A protein and the small-molecule ligand that binds it are described below.
Small molecule (SMILES): Nc1nc(=O)c2ncn([C@@H]3O[C@H](CO[P](=O)(O)O[C@H]4[C@@H](O)[C@H](n5cnc6c(N)ncnc65)O[C@@H]4CO[P](=O)(O)O[C@@H]4[C@@H](O)[C@H](n5cnc6c(N)ncnc65)O[C@@H]4COP(=O)=O)[C@@H](O)[C@H]3O)c2[nH]1

Binding-site contacts:
Ligand atom C4 contacts residue TYR85 of chain 2.E at 3.8 Å (hydrophobic).
Ligand atom C5' contacts residue TYR85 of chain 2.E at 4.0 Å (hydrophobic).
Ligand atom C2 contacts residue SER47 of chain 2.E at 3.4 Å.
Ligand atom N9 contacts residue TYR85 of chain 2.E at 4.0 Å.
Ligand atom N9 contacts residue LYS61 of chain 2.E at 3.7 Å.
Ligand atom C8 contacts residue TYR85 of chain 2.E at 3.8 Å (hydrophobic).
Ligand atom C4 contacts residue LYS61 of chain 2.E at 3.7 Å.
Ligand atom C5 contacts residue VAL29 of chain 2.E at 4.0 Å (hydrophobic).
Ligand atom N6 contacts residue THR45 of chain 2.E at 2.5 Å (h-bond).
Ligand atom C5 contacts residue THR45 of chain 2.E at 3.1 Å.
Ligand atom OP2 contacts residue LYS43 of chain 2.E at 2.7 Å (salt-bridge).
Ligand atom C5 contacts residue LYS61 of chain 2.E at 3.7 Å.
Ligand atom C6 contacts residue THR45 of chain 2.E at 3.1 Å.
Ligand atom N7 contacts residue TYR85 of chain 2.E at 3.7 Å.
Ligand atom N1 contacts residue TYR85 of chain 2.E at 3.5 Å.
Ligand atom OP1 contacts residue LYS43 of chain 2.E at 2.9 Å (salt-bridge).
Ligand atom N6 contacts residue TYR85 of chain 2.E at 3.3 Å.
Ligand atom OP2 contacts residue GLU63 of chain 2.E at 3.6 Å (salt-bridge).
Ligand atom C6 contacts residue LYS61 of chain 2.E at 3.8 Å.
Ligand atom N7 contacts residue THR45 of chain 2.E at 2.5 Å (h-bond).
Ligand atom O3' contacts residue GLU63 of chain 2.E at 4.1 Å.
Ligand atom C6 contacts residue SER47 of chain 2.E at 3.9 Å.
Ligand atom P contacts residue LYS43 of chain 2.E at 3.2 Å.
Ligand atom N1 contacts residue THR59 of chain 2.E at 3.5 Å.
Ligand atom P contacts residue TYR85 of chain 2.E at 3.7 Å.
Ligand atom C5 contacts residue TYR85 of chain 2.E at 3.5 Å (hydrophobic).
Ligand atom N6 contacts residue THR59 of chain 2.E at 2.8 Å (h-bond).
Ligand atom OP1 contacts residue TYR85 of chain 2.E at 3.5 Å (h-bond).
Ligand atom N1 contacts residue SER47 of chain 2.E at 2.9 Å (h-bond).
Ligand atom N6 contacts residue SER47 of chain 2.E at 4.1 Å.
Ligand atom O6 contacts residue LYS61 of chain 2.E at 3.0 Å (salt-bridge).
Ligand atom C6 contacts residue THR59 of chain 2.E at 3.6 Å.
Ligand atom C6 contacts residue VAL29 of chain 2.E at 4.1 Å (hydrophobic).
Ligand atom N7 contacts residue LYS61 of chain 2.E at 3.7 Å.
Ligand atom C8 contacts residue THR45 of chain 2.E at 3.8 Å.
Ligand atom C8 contacts residue LYS61 of chain 2.E at 3.7 Å.
Ligand atom N6 contacts residue LYS61 of chain 2.E at 4.1 Å.
Ligand atom C2 contacts residue THR59 of chain 2.E at 4.1 Å.
Ligand atom C6 contacts residue TYR85 of chain 2.E at 3.4 Å (hydrophobic).
Ligand atom N6 contacts residue CYS46 of chain 2.E at 3.4 Å (h-bond).

Sequence of chain 2.E:
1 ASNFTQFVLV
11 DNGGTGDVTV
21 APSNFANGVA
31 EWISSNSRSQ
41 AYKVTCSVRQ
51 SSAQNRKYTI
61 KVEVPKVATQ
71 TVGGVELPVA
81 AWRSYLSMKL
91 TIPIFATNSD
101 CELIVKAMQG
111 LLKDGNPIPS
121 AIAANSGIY